Sequence of chain 1.A:
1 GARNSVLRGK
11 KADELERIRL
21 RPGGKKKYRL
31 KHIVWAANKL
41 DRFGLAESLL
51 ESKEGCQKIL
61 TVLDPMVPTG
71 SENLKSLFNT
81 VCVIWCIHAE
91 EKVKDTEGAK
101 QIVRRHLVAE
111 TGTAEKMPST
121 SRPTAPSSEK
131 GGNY

The small molecule below binds the protein below.
Small molecule (SMILES): CCCC(=O)OC[C@H](COP(=O)(O)O[C@@H]1[C@H](O)[C@H](O)[C@@H](OP(=O)(O)O)[C@H](OP(=O)(O)O)[C@H]1O)OC(=O)CCC

Binding-site contacts:
Ligand atom P4 contacts residue ARG21 of chain 1.A at 4.0 Å.
Ligand atom C8 contacts residue SER76 of chain 1.A at 3.8 Å.
Ligand atom C10 contacts residue THR80 of chain 1.A at 2.9 Å.
Ligand atom C9 contacts residue HIS32 of chain 1.A at 4.0 Å.
Ligand atom O7 contacts residue HIS32 of chain 1.A at 3.4 Å.
Ligand atom O43 contacts residue ASN79 of chain 1.A at 3.2 Å (h-bond).
Ligand atom O52 contacts residue SER76 of chain 1.A at 3.5 Å.
Ligand atom O42 contacts residue LEU20 of chain 1.A at 2.9 Å (h-bond).
Ligand atom O11 contacts residue TRP35 of chain 1.A at 3.3 Å (h-bond).
Ligand atom O42 contacts residue ARG21 of chain 1.A at 4.2 Å.
Ligand atom OP2 contacts residue LEU20 of chain 1.A at 4.1 Å.
Ligand atom C8 contacts residue TRP35 of chain 1.A at 4.2 Å (hydrophobic).
Ligand atom O2' contacts residue SER76 of chain 1.A at 4.0 Å.
Ligand atom C9 contacts residue SER76 of chain 1.A at 4.0 Å.
Ligand atom O52 contacts residue ASN79 of chain 1.A at 3.3 Å (h-bond).
Ligand atom P4 contacts residue LEU20 of chain 1.A at 4.0 Å.
Ligand atom O53 contacts residue GLU72 of chain 1.A at 4.1 Å.
Ligand atom O41 contacts residue LEU20 of chain 1.A at 4.1 Å.
Ligand atom O53 contacts residue SER76 of chain 1.A at 3.2 Å.
Ligand atom O7 contacts residue LEU20 of chain 1.A at 3.3 Å.
Ligand atom O51 contacts residue LYS75 of chain 1.A at 3.9 Å.
Ligand atom P1 contacts residue LYS26 of chain 1.A at 3.9 Å.
Ligand atom OP2 contacts residue LYS26 of chain 1.A at 2.8 Å (salt-bridge).
Ligand atom O52 contacts residue LYS75 of chain 1.A at 4.1 Å.
Ligand atom O42 contacts residue ASN79 of chain 1.A at 3.8 Å.
Ligand atom OP3 contacts residue LYS26 of chain 1.A at 4.0 Å.
Ligand atom O4 contacts residue ARG21 of chain 1.A at 3.6 Å.
Ligand atom O41 contacts residue ARG21 of chain 1.A at 3.2 Å.
Ligand atom O2 contacts residue LYS26 of chain 1.A at 4.0 Å.
Ligand atom O6 contacts residue SER76 of chain 1.A at 3.8 Å.
Ligand atom C7 contacts residue HIS32 of chain 1.A at 3.7 Å.
Ligand atom C10 contacts residue SER76 of chain 1.A at 3.1 Å.
Ligand atom C2 contacts residue LYS26 of chain 1.A at 4.3 Å.
Ligand atom C8 contacts residue HIS32 of chain 1.A at 3.6 Å.
Ligand atom C7 contacts residue SER76 of chain 1.A at 4.1 Å.
Ligand atom C9 contacts residue THR80 of chain 1.A at 2.9 Å.
Ligand atom P5 contacts residue SER76 of chain 1.A at 4.0 Å.
Ligand atom C3' contacts residue HIS32 of chain 1.A at 4.2 Å.
Ligand atom O3 contacts residue ARG21 of chain 1.A at 3.7 Å.
Ligand atom P4 contacts residue ASN79 of chain 1.A at 4.0 Å.